Sequence of chain 1.A:
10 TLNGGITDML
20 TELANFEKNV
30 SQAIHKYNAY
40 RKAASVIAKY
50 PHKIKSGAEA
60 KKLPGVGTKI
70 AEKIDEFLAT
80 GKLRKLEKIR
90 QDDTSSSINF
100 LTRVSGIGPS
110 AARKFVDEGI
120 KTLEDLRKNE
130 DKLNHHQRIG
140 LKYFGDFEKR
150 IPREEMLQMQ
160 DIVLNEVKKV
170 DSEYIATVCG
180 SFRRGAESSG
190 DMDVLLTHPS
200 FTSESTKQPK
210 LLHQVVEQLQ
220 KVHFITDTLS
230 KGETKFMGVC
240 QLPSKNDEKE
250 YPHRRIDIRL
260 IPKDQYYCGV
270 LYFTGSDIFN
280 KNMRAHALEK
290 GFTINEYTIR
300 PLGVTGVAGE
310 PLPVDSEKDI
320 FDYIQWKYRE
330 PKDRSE

The small molecule below binds the protein below.
Small molecule (SMILES): Nc1nc2c(ncn2[C@H]2C[C@H](O)[C@@H](COP(=O)(O)OP(=O)(O)[C@H](Cl)P(=O)(O)O)O2)c(=O)[nH]1

Binding-site contacts:
Ligand atom PA contacts residue MG1 of chain 1.E at 3.4 Å.
Ligand atom O2B contacts residue GLY179 of chain 1.A at 3.3 Å.
Ligand atom C2' contacts residue GLY274 of chain 1.A at 3.5 Å.
Ligand atom O1G contacts residue MG1 of chain 1.E at 2.0 Å.
Ligand atom O3G contacts residue SER180 of chain 1.A at 2.5 Å (h-bond).
Ligand atom PG contacts residue MG1 of chain 1.E at 3.3 Å.
Ligand atom C2' contacts residue ASN279 of chain 1.A at 3.5 Å.
Ligand atom N2 contacts residue ARG283 of chain 1.A at 3.2 Å.
Ligand atom O1B contacts residue SER180 of chain 1.A at 3.7 Å.
Ligand atom O3A contacts residue MG1 of chain 1.E at 3.6 Å.
Ligand atom O3' contacts residue THR273 of chain 1.A at 3.4 Å (h-bond).
Ligand atom O1A contacts residue ASP192 of chain 1.A at 3.0 Å (salt-bridge).
Ligand atom C5' contacts residue ASP192 of chain 1.A at 3.4 Å.
Ligand atom C2' contacts residue TYR271 of chain 1.A at 3.4 Å (hydrophobic).
Ligand atom N7 contacts residue ASP276 of chain 1.A at 3.3 Å.
Ligand atom N2 contacts residue ASN279 of chain 1.A at 3.7 Å.
Ligand atom CL1 contacts residue ARG183 of chain 1.A at 3.5 Å.
Ligand atom O2B contacts residue MG1 of chain 1.E at 2.1 Å.
Ligand atom O2B contacts residue ASP192 of chain 1.A at 3.0 Å (salt-bridge).
Ligand atom N3 contacts residue ASN279 of chain 1.A at 3.1 Å (h-bond).
Ligand atom O3G contacts residue GLY189 of chain 1.A at 3.1 Å (h-bond).
Ligand atom N3 contacts residue TYR271 of chain 1.A at 3.5 Å.
Ligand atom O4' contacts residue PHE272 of chain 1.A at 3.7 Å.
Ligand atom C5 contacts residue ASP276 of chain 1.A at 3.5 Å.
Ligand atom O1G contacts residue ASP190 of chain 1.A at 2.8 Å (salt-bridge).
Ligand atom O1B contacts residue ARG183 of chain 1.A at 2.8 Å (salt-bridge).
Ligand atom O2B contacts residue SER180 of chain 1.A at 3.1 Å (h-bond).
Ligand atom PB contacts residue MG1 of chain 1.E at 3.2 Å.
Ligand atom C8 contacts residue ASP276 of chain 1.A at 3.6 Å.
Ligand atom C1' contacts residue TYR271 of chain 1.A at 3.4 Å (hydrophobic).
Ligand atom O3G contacts residue MG1 of chain 1.E at 3.7 Å.
Ligand atom C4' contacts residue PHE272 of chain 1.A at 3.5 Å (hydrophobic).
Ligand atom O1A contacts residue NA1 of chain 1.F at 2.9 Å (h-bond).
Ligand atom PG contacts residue GLY189 of chain 1.A at 3.5 Å.
Ligand atom O1A contacts residue ASP190 of chain 1.A at 3.2 Å (salt-bridge).
Ligand atom O3' contacts residue GLY274 of chain 1.A at 3.3 Å.
Ligand atom O1A contacts residue MG1 of chain 1.E at 2.1 Å.
Ligand atom O3' contacts residue PHE272 of chain 1.A at 3.7 Å.
Ligand atom O2G contacts residue GLY189 of chain 1.A at 3.1 Å (h-bond).
Ligand atom O3' contacts residue ARG183 of chain 1.A at 3.5 Å (salt-bridge).